A small-molecule ligand and the protein it binds are described below.
Small molecule (SMILES): COCCOCC(=O)Nc1cccc(F)c1

Binding-site contacts:
Ligand atom N contacts residue LEU430 of chain 1.A at 3.4 Å.
Ligand atom C contacts residue LEU430 of chain 1.A at 4.0 Å (hydrophobic).
Ligand atom C contacts residue LEU399 of chain 1.A at 3.1 Å (hydrophobic).
Ligand atom C9 contacts residue PRO427 of chain 1.A at 3.5 Å (hydrophobic).
Ligand atom C9 contacts residue HIS403 of chain 1.A at 3.5 Å.
Ligand atom O1 contacts residue LEU430 of chain 1.A at 4.3 Å.
Ligand atom C3 contacts residue LEU430 of chain 1.A at 4.2 Å (hydrophobic).
Ligand atom C6 contacts residue LEU426 of chain 1.A at 3.9 Å (hydrophobic).
Ligand atom C6 contacts residue PRO427 of chain 1.A at 4.0 Å (hydrophobic).
Ligand atom O contacts residue ILE402 of chain 1.A at 4.0 Å.
Ligand atom C1 contacts residue LEU399 of chain 1.A at 3.9 Å (hydrophobic).
Ligand atom C5 contacts residue LEU430 of chain 1.A at 3.8 Å (hydrophobic).
Ligand atom C4 contacts residue LEU430 of chain 1.A at 3.7 Å (hydrophobic).
Ligand atom C1 contacts residue TYR48 of chain 1.A at 3.3 Å (hydrophobic).
Ligand atom C8 contacts residue PRO427 of chain 1.A at 3.6 Å (hydrophobic).
Ligand atom C8 contacts residue HIS403 of chain 1.A at 3.5 Å.
Ligand atom C2 contacts residue LEU430 of chain 1.A at 4.2 Å (hydrophobic).
Ligand atom O2 contacts residue LEU430 of chain 1.A at 4.2 Å.
Ligand atom C5 contacts residue HIS403 of chain 1.A at 3.3 Å.
Ligand atom F contacts residue PRO427 of chain 1.A at 4.0 Å.
Ligand atom C7 contacts residue HIS403 of chain 1.A at 3.5 Å.
Ligand atom C10 contacts residue HIS403 of chain 1.A at 3.4 Å.
Ligand atom C7 contacts residue PRO427 of chain 1.A at 3.8 Å (hydrophobic).
Ligand atom C6 contacts residue LEU430 of chain 1.A at 3.7 Å (hydrophobic).
Ligand atom F contacts residue HIS403 of chain 1.A at 3.6 Å.
Ligand atom C7 contacts residue LEU426 of chain 1.A at 3.1 Å (hydrophobic).
Ligand atom C5 contacts residue PRO427 of chain 1.A at 3.9 Å (hydrophobic).
Ligand atom N contacts residue HIS403 of chain 1.A at 3.8 Å.
Ligand atom O contacts residue LEU399 of chain 1.A at 4.2 Å.
Ligand atom C6 contacts residue LEU399 of chain 1.A at 4.4 Å (hydrophobic).
Ligand atom C2 contacts residue TYR48 of chain 1.A at 4.0 Å (hydrophobic).
Ligand atom C8 contacts residue LEU426 of chain 1.A at 3.9 Å (hydrophobic).
Ligand atom F contacts residue GLU424 of chain 1.A at 4.0 Å.
Ligand atom C contacts residue HIS403 of chain 1.A at 4.2 Å.
Ligand atom C10 contacts residue PRO427 of chain 1.A at 3.6 Å (hydrophobic).
Ligand atom C7 contacts residue ILE189 of chain 1.A at 4.0 Å (hydrophobic).
Ligand atom C8 contacts residue ILE189 of chain 1.A at 4.2 Å (hydrophobic).
Ligand atom O2 contacts residue PRO427 of chain 1.A at 3.8 Å.
Ligand atom C8 contacts residue VAL425 of chain 1.A at 4.0 Å (hydrophobic).
Ligand atom C6 contacts residue HIS403 of chain 1.A at 3.5 Å.

Sequence of chain 1.A:
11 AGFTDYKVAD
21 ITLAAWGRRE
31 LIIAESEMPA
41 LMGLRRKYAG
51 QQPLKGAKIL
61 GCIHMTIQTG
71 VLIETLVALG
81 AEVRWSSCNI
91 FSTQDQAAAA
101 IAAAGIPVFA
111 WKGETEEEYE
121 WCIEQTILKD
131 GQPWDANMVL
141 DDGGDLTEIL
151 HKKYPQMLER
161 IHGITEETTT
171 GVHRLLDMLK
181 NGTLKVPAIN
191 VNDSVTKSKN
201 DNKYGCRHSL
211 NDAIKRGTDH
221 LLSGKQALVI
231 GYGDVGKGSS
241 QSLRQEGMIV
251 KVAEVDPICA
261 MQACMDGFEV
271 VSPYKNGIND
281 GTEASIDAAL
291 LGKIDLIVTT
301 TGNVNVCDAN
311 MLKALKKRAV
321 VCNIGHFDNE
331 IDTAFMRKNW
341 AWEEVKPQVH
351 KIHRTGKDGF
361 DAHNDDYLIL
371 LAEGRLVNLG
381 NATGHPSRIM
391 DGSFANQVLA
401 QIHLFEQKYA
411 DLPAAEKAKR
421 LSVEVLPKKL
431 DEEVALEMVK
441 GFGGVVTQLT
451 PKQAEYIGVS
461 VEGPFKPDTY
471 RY